Sequence of chain 1.B:
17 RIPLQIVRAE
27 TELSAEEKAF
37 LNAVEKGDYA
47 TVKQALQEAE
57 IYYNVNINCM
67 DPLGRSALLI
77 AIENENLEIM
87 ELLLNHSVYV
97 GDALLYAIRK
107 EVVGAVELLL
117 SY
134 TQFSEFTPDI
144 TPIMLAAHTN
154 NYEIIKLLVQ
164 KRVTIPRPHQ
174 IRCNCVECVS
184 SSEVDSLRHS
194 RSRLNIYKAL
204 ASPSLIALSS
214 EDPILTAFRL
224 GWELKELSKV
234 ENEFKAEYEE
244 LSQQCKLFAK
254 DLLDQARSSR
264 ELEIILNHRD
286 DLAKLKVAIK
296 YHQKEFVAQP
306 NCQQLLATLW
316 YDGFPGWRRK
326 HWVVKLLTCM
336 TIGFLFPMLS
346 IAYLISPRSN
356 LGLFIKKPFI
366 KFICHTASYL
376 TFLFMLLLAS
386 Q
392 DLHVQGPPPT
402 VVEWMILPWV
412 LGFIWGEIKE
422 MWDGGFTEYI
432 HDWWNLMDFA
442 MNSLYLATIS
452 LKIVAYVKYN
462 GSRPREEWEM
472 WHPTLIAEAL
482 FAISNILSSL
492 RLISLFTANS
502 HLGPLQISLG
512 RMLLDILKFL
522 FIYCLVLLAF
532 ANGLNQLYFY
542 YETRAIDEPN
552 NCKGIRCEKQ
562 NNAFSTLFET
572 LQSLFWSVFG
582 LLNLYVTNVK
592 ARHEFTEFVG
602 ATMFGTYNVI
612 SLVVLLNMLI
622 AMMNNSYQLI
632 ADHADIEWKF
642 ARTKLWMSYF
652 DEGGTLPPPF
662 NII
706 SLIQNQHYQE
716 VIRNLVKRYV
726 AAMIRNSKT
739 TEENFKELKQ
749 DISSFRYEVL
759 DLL

The small molecule below binds the protein below.
Small molecule (SMILES): Cn1c(=O)n(CCCO)c(=O)c2c1nc(Oc1cccc(Cl)c1)n2Cc1ccc(Cl)cc1

Binding-site contacts:
Ligand atom C26 contacts residue PHE569 of chain 1.B at 3.5 Å (hydrophobic).
Ligand atom C15 contacts residue LEU572 of chain 1.B at 3.8 Å (hydrophobic).
Ligand atom O06 contacts residue ARG557 of chain 1.B at 3.7 Å.
Ligand atom N10 contacts residue PHE576 of chain 1.B at 3.8 Å.
Ligand atom C21 contacts residue PHE599 of chain 1.A at 3.8 Å (hydrophobic).
Ligand atom C16 contacts residue PHE576 of chain 1.B at 3.5 Å (hydrophobic).
Ligand atom O05 contacts residue GLY606 of chain 1.A at 3.4 Å.
Ligand atom C21 contacts residue GLN573 of chain 1.B at 3.4 Å.
Ligand atom C12 contacts residue PHE576 of chain 1.B at 3.5 Å (hydrophobic).
Ligand atom O05 contacts residue THR607 of chain 1.A at 3.6 Å (h-bond).
Ligand atom C11 contacts residue PHE576 of chain 1.B at 3.4 Å (hydrophobic).
Ligand atom C25 contacts residue LEU572 of chain 1.B at 3.8 Å (hydrophobic).
Ligand atom C21 contacts residue THR603 of chain 1.A at 3.9 Å.
Ligand atom C17 contacts residue PHE576 of chain 1.B at 3.8 Å (hydrophobic).
Ligand atom C21 contacts residue ALA602 of chain 1.A at 3.6 Å (hydrophobic).
Ligand atom C14 contacts residue TRP577 of chain 1.B at 3.9 Å (hydrophobic).
Ligand atom C29 contacts residue LEU521 of chain 1.B at 3.9 Å (hydrophobic).
Ligand atom C20 contacts residue THR607 of chain 1.A at 3.8 Å.
Ligand atom C13 contacts residue PHE576 of chain 1.B at 3.3 Å (hydrophobic).
Ligand atom O06 contacts residue TRP577 of chain 1.B at 3.5 Å (h-bond).
Ligand atom O05 contacts residue PHE576 of chain 1.B at 3.9 Å.
Ligand atom CL1 contacts residue PHE569 of chain 1.B at 3.8 Å.
Ligand atom O05 contacts residue THR603 of chain 1.A at 3.1 Å (h-bond).
Ligand atom C14 contacts residue PHE576 of chain 1.B at 3.8 Å (hydrophobic).
Ligand atom O06 contacts residue GLN573 of chain 1.B at 2.3 Å (h-bond).
Ligand atom C18 contacts residue PHE599 of chain 1.A at 4.0 Å (hydrophobic).
Ligand atom C31 contacts residue CYS525 of chain 1.B at 3.6 Å (hydrophobic).
Ligand atom C19 contacts residue LEU572 of chain 1.B at 4.0 Å (hydrophobic).
Ligand atom N07 contacts residue PHE576 of chain 1.B at 3.6 Å.
Ligand atom C29 contacts residue CYS525 of chain 1.B at 3.5 Å (hydrophobic).
Ligand atom C20 contacts residue PHE576 of chain 1.B at 4.0 Å (hydrophobic).
Ligand atom C15 contacts residue PHE576 of chain 1.B at 3.6 Å (hydrophobic).
Ligand atom C27 contacts residue LEU572 of chain 1.B at 3.8 Å (hydrophobic).
Ligand atom C31 contacts residue LEU521 of chain 1.B at 3.7 Å (hydrophobic).
Ligand atom C23 contacts residue LEU572 of chain 1.B at 4.0 Å (hydrophobic).
Ligand atom C18 contacts residue THR603 of chain 1.A at 3.7 Å.
Ligand atom O04 contacts residue PHE576 of chain 1.B at 3.5 Å.
Ligand atom O04 contacts residue GLN573 of chain 1.B at 3.8 Å.
Ligand atom N08 contacts residue PHE576 of chain 1.B at 3.4 Å.
Ligand atom N09 contacts residue PHE576 of chain 1.B at 3.5 Å.

Sequence of chain 1.A:
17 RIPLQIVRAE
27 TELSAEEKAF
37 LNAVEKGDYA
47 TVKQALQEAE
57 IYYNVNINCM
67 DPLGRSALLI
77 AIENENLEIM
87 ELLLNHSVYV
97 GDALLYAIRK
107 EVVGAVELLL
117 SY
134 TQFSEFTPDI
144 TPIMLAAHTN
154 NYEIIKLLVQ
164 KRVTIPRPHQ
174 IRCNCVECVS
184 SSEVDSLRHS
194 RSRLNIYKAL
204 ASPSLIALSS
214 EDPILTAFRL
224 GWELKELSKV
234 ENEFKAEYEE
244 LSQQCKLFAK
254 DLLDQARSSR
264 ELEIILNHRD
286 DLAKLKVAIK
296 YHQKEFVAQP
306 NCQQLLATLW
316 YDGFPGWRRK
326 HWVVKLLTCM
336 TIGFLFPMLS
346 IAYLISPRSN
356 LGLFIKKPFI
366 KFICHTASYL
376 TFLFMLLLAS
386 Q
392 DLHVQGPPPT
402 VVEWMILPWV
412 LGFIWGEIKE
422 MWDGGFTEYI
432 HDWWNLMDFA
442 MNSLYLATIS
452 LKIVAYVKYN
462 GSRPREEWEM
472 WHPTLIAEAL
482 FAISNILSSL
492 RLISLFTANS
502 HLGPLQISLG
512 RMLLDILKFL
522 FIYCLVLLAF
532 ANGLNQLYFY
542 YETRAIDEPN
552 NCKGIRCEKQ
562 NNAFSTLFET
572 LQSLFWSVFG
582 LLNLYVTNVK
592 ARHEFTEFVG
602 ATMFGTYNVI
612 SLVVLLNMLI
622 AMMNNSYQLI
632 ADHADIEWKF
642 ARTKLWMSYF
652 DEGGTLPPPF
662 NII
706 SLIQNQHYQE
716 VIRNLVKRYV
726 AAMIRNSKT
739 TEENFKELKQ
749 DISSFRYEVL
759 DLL